Binding-site contacts:
Ligand atom C8 contacts residue VAL47 of chain 2.A at 3.7 Å (hydrophobic).
Ligand atom C3 contacts residue SER27 of chain 2.A at 3.7 Å.
Ligand atom C3 contacts residue ASN23 of chain 2.A at 3.9 Å.
Ligand atom C11 contacts residue ASN49 of chain 2.A at 3.9 Å.
Ligand atom N2 contacts residue LEU25 of chain 2.A at 4.0 Å.
Ligand atom C10 contacts residue ASN49 of chain 2.A at 4.0 Å.
Ligand atom O11 contacts residue GLY48 of chain 2.A at 3.4 Å.
Ligand atom N2 contacts residue VAL47 of chain 2.A at 3.6 Å.
Ligand atom N3 contacts residue SER45 of chain 2.A at 3.8 Å.
Ligand atom C9 contacts residue GLY48 of chain 2.A at 3.8 Å.
Ligand atom C9 contacts residue ALA50 of chain 2.A at 3.6 Å (hydrophobic).
Ligand atom N2 contacts residue SER45 of chain 2.A at 2.9 Å (h-bond).
Ligand atom C6 contacts residue TRP92 of chain 2.A at 3.8 Å (hydrophobic).
Ligand atom C11 contacts residue SER88 of chain 2.A at 3.9 Å.
Ligand atom C6 contacts residue TRP108 of chain 2.A at 3.8 Å (hydrophobic).
Ligand atom N3 contacts residue TYR43 of chain 2.A at 2.7 Å (h-bond).
Ligand atom C10 contacts residue ALA50 of chain 2.A at 3.7 Å (hydrophobic).
Ligand atom O12 contacts residue TRP79 of chain 2.A at 3.7 Å.
Ligand atom C3 contacts residue ASP128 of chain 2.A at 4.0 Å.
Ligand atom S1 contacts residue TRP79 of chain 2.A at 3.7 Å.
Ligand atom C3 contacts residue TYR43 of chain 2.A at 3.5 Å (hydrophobic).
Ligand atom C10 contacts residue TRP79 of chain 2.A at 3.4 Å (hydrophobic).
Ligand atom C3 contacts residue LEU25 of chain 2.A at 3.7 Å (hydrophobic).
Ligand atom C4 contacts residue VAL47 of chain 2.A at 3.4 Å (hydrophobic).
Ligand atom C2 contacts residue TRP120 of chain 1.B at 3.7 Å (hydrophobic).
Ligand atom O12 contacts residue ALA86 of chain 2.A at 3.7 Å.
Ligand atom C9 contacts residue VAL47 of chain 2.A at 3.3 Å (hydrophobic).
Ligand atom N1 contacts residue LEU25 of chain 2.A at 3.7 Å.
Ligand atom C9 contacts residue TRP79 of chain 2.A at 3.9 Å (hydrophobic).
Ligand atom O12 contacts residue SER88 of chain 2.A at 2.8 Å (h-bond).
Ligand atom C5 contacts residue ASP128 of chain 2.A at 3.9 Å.
Ligand atom S1 contacts residue THR90 of chain 2.A at 3.3 Å (h-bond).
Ligand atom N1 contacts residue ASP128 of chain 2.A at 3.0 Å (salt-bridge).
Ligand atom C7 contacts residue SER45 of chain 2.A at 3.3 Å.
Ligand atom N3 contacts residue ASN23 of chain 2.A at 3.2 Å (h-bond).
Ligand atom N1 contacts residue TYR43 of chain 2.A at 3.9 Å.
Ligand atom O11 contacts residue ASN49 of chain 2.A at 3.0 Å (h-bond).
Ligand atom N3 contacts residue SER27 of chain 2.A at 2.7 Å (h-bond).
Ligand atom C7 contacts residue VAL47 of chain 2.A at 3.4 Å (hydrophobic).
Ligand atom C3 contacts residue SER45 of chain 2.A at 3.8 Å.

This small molecule binds to this protein.
Small molecule (SMILES): N=C1N[C@H]2[C@H](CS[C@H]2CCCCC(=O)O)N1

Sequence of chain 1.B:
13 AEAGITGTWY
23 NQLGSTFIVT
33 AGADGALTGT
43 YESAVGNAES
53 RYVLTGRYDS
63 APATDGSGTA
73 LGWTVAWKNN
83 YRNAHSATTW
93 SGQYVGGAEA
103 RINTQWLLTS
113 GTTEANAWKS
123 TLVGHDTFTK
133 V

Sequence of chain 2.A:
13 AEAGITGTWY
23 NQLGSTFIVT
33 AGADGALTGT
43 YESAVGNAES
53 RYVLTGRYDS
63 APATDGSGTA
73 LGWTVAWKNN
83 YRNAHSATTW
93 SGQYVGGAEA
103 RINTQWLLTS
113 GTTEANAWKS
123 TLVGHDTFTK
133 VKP